Sequence of chain 2.A:
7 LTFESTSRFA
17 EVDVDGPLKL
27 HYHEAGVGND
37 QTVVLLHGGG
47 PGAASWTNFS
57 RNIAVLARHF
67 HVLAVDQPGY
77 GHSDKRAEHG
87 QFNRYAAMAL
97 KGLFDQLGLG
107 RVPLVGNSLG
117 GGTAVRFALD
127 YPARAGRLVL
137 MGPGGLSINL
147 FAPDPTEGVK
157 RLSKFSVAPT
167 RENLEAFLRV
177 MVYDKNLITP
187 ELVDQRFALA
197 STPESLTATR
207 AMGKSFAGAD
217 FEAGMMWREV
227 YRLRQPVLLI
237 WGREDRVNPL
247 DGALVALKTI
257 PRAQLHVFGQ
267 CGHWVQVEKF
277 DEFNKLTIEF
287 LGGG

A protein and the small-molecule ligand that binds it are described below.
Small molecule (SMILES): CCCCCCCCCCCC[C@H](CCP(=O)(O)OC)[C@H](C(C)=O)C(=O)OC

Binding-site contacts:
Ligand atom C03 contacts residue VAL243 of chain 2.A at 4.5 Å (hydrophobic).
Ligand atom C15 contacts residue GLY46 of chain 2.A at 3.6 Å.
Ligand atom P01 contacts residue HIS269 of chain 2.A at 3.8 Å.
Ligand atom C15 contacts residue SER114 of chain 2.A at 3.4 Å.
Ligand atom O07 contacts residue GLY44 of chain 2.A at 4.1 Å.
Ligand atom O07 contacts residue LEU115 of chain 2.A at 3.4 Å (h-bond).
Ligand atom C15 contacts residue SO41 of chain 2.F at 3.4 Å.
Ligand atom P01 contacts residue SER114 of chain 2.A at 1.6 Å.
Ligand atom C15 contacts residue MET177 of chain 2.A at 4.4 Å (hydrophobic).
Ligand atom C03 contacts residue SER114 of chain 2.A at 3.1 Å.
Ligand atom O05 contacts residue VAL243 of chain 2.A at 3.9 Å.
Ligand atom C15 contacts residue GLY45 of chain 2.A at 4.0 Å.
Ligand atom P01 contacts residue GLY45 of chain 2.A at 4.3 Å.
Ligand atom O07 contacts residue SER114 of chain 2.A at 2.4 Å (h-bond).
Ligand atom P01 contacts residue LEU115 of chain 2.A at 3.7 Å.
Ligand atom O05 contacts residue HIS269 of chain 2.A at 3.4 Å (h-bond).
Ligand atom O07 contacts residue GLY46 of chain 2.A at 4.0 Å.
Ligand atom O05 contacts residue SO41 of chain 2.F at 4.5 Å.
Ligand atom C15 contacts residue PHE173 of chain 2.A at 3.9 Å (hydrophobic).
Ligand atom C15 contacts residue HIS269 of chain 2.A at 3.9 Å.
Ligand atom O07 contacts residue GLY45 of chain 2.A at 2.9 Å (h-bond).
Ligand atom O05 contacts residue SER114 of chain 2.A at 2.6 Å (h-bond).